Binding-site contacts:
Ligand atom O7 contacts residue ASN801 of chain 1.C at 4.3 Å.
Ligand atom C6 contacts residue ASN801 of chain 1.C at 4.5 Å.
Ligand atom C2 contacts residue SER803 of chain 1.C at 4.5 Å.
Ligand atom O6 contacts residue ASN801 of chain 1.C at 4.5 Å.
Ligand atom C2 contacts residue ASN801 of chain 1.C at 2.6 Å.
Ligand atom O5 contacts residue SER803 of chain 1.C at 3.4 Å (h-bond).
Ligand atom O6 contacts residue GLN804 of chain 1.C at 3.3 Å (h-bond).
Ligand atom C1 contacts residue ASN801 of chain 1.C at 1.5 Å.
Ligand atom C1 contacts residue SER803 of chain 1.C at 3.2 Å.
Ligand atom C3 contacts residue ASN801 of chain 1.C at 3.9 Å.
Ligand atom N2 contacts residue ASN801 of chain 1.C at 3.1 Å (h-bond).
Ligand atom C4 contacts residue ASN801 of chain 1.C at 4.2 Å.
Ligand atom O5 contacts residue GLN804 of chain 1.C at 3.6 Å.
Ligand atom C5 contacts residue GLN804 of chain 1.C at 3.3 Å.
Ligand atom C8 contacts residue GLN804 of chain 1.C at 4.0 Å.
Ligand atom O5 contacts residue ASN801 of chain 1.C at 2.2 Å (h-bond).
Ligand atom C5 contacts residue ASN801 of chain 1.C at 3.5 Å.
Ligand atom C7 contacts residue ASN801 of chain 1.C at 4.0 Å.
Ligand atom C5 contacts residue SER803 of chain 1.C at 3.5 Å.
Ligand atom C6 contacts residue GLN804 of chain 1.C at 2.6 Å.
Ligand atom C6 contacts residue SER803 of chain 1.C at 4.3 Å.

Sequence of chain 1.C:
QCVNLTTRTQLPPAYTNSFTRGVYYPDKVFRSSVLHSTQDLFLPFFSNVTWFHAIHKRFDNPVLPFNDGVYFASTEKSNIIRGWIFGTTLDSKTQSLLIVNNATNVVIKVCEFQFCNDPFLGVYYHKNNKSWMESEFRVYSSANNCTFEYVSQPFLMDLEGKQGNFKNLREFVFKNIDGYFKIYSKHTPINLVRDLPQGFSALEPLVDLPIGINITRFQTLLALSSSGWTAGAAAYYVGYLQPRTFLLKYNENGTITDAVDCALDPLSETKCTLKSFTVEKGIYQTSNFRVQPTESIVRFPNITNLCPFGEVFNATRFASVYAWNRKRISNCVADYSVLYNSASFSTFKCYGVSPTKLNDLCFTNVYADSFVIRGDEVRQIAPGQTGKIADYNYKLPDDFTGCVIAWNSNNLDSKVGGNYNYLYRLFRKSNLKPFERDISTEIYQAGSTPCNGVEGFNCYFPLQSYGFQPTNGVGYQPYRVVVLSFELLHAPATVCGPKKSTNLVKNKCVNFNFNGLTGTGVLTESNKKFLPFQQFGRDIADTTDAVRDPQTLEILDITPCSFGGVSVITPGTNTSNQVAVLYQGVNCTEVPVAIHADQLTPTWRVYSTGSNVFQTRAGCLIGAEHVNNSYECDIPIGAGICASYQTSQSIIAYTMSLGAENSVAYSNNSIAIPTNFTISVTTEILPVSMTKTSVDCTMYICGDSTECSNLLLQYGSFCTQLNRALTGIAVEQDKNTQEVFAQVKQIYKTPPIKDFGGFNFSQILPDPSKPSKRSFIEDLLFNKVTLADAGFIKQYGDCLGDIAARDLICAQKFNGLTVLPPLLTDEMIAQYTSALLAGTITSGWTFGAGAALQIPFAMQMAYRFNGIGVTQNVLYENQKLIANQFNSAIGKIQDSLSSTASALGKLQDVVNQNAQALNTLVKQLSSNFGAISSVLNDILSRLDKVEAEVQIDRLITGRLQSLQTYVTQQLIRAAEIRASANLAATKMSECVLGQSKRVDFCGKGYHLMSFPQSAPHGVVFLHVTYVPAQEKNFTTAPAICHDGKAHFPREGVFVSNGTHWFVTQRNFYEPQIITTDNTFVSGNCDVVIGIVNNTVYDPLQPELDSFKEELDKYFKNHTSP

The protein below binds the small molecule below.
Small molecule (SMILES): CC(=O)N[C@H]1[C@H](O[C@H]2[C@H](O)[C@@H](NC(C)=O)CO[C@@H]2CO)O[C@H](CO)[C@@H](O[C@H]2O[C@H](CO)[C@@H](O)[C@H](O)[C@@H]2O)[C@@H]1O